Sequence of chain 1.B:
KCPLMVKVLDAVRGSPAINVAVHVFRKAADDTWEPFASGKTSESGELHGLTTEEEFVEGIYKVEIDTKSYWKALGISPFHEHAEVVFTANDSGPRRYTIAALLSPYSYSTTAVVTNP

Sequence of chain 1.D:
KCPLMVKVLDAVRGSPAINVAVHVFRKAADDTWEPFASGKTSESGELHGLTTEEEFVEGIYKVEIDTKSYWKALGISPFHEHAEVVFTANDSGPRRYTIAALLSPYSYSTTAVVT

Binding-site contacts:
Ligand atom O10 contacts residue LYS32 of chain 1.D at 4.3 Å.
Ligand atom C3 contacts residue ALA125 of chain 1.D at 4.3 Å (hydrophobic).
Ligand atom N18 contacts residue LEU34 of chain 1.D at 3.9 Å.
Ligand atom N18 contacts residue ALA125 of chain 1.B at 3.2 Å.
Ligand atom O21 contacts residue LEU34 of chain 1.B at 3.1 Å.
Ligand atom CL8 contacts residue LYS32 of chain 1.B at 4.1 Å.
Ligand atom C19 contacts residue LEU34 of chain 1.B at 3.6 Å (hydrophobic).
Ligand atom C14 contacts residue ALA125 of chain 1.B at 3.8 Å (hydrophobic).
Ligand atom C6 contacts residue ALA125 of chain 1.B at 4.3 Å (hydrophobic).
Ligand atom C15 contacts residue ALA125 of chain 1.B at 3.8 Å (hydrophobic).
Ligand atom C14 contacts residue LEU34 of chain 1.D at 3.9 Å (hydrophobic).
Ligand atom C16 contacts residue LEU34 of chain 1.D at 4.2 Å (hydrophobic).
Ligand atom C15 contacts residue LEU34 of chain 1.D at 3.5 Å (hydrophobic).
Ligand atom O10 contacts residue MET30 of chain 1.D at 3.9 Å.
Ligand atom O20 contacts residue LEU127 of chain 1.B at 4.0 Å.
Ligand atom C17 contacts residue LEU127 of chain 1.B at 4.0 Å (hydrophobic).
Ligand atom C19 contacts residue ALA125 of chain 1.D at 3.9 Å (hydrophobic).
Ligand atom CL7 contacts residue LYS32 of chain 1.D at 3.3 Å.
Ligand atom C5 contacts residue LEU34 of chain 1.D at 3.9 Å (hydrophobic).
Ligand atom C15 contacts residue LEU127 of chain 1.D at 4.4 Å (hydrophobic).
Ligand atom C15 contacts residue THR136 of chain 1.B at 4.5 Å.
Ligand atom CL7 contacts residue ALA125 of chain 1.D at 3.6 Å.
Ligand atom C17 contacts residue LEU127 of chain 1.D at 4.0 Å (hydrophobic).
Ligand atom C12 contacts residue ALA125 of chain 1.D at 4.4 Å (hydrophobic).
Ligand atom C4 contacts residue ALA125 of chain 1.D at 4.0 Å (hydrophobic).
Ligand atom C3 contacts residue LEU34 of chain 1.D at 4.5 Å (hydrophobic).
Ligand atom O20 contacts residue ALA125 of chain 1.D at 3.5 Å.
Ligand atom O11 contacts residue MET30 of chain 1.D at 3.3 Å.
Ligand atom C13 contacts residue ALA125 of chain 1.D at 4.2 Å (hydrophobic).
Ligand atom C16 contacts residue LEU127 of chain 1.D at 3.4 Å (hydrophobic).
Ligand atom C12 contacts residue LEU127 of chain 1.B at 3.5 Å (hydrophobic).
Ligand atom O20 contacts residue LEU34 of chain 1.B at 3.3 Å.
Ligand atom C4 contacts residue LEU34 of chain 1.D at 3.7 Å (hydrophobic).
Ligand atom C6 contacts residue LYS32 of chain 1.B at 4.4 Å.
Ligand atom C13 contacts residue LEU127 of chain 1.B at 4.4 Å (hydrophobic).
Ligand atom C5 contacts residue ALA125 of chain 1.B at 4.2 Å (hydrophobic).
Ligand atom O20 contacts residue THR136 of chain 1.D at 4.4 Å.

A protein and the small-molecule ligand that binds it are described below.
Small molecule (SMILES): O=C(O)c1ccccc1Nc1cc(Cl)c(OOO)c(Cl)c1